Binding-site contacts:
Ligand atom O3 contacts residue ARG465 of chain 2.A at 4.0 Å.
Ligand atom N2 contacts residue ASN485 of chain 2.A at 3.0 Å (h-bond).
Ligand atom C2 contacts residue ASN485 of chain 2.A at 2.5 Å.
Ligand atom N2 contacts residue GLU482 of chain 2.A at 4.1 Å.
Ligand atom C5 contacts residue ASN485 of chain 2.A at 3.6 Å.
Ligand atom C1 contacts residue ASN485 of chain 2.A at 1.4 Å.
Ligand atom C7 contacts residue GLU482 of chain 2.A at 3.8 Å.
Ligand atom N2 contacts residue ARG465 of chain 2.A at 4.5 Å.
Ligand atom O7 contacts residue SER466 of chain 2.A at 4.2 Å.
Ligand atom O7 contacts residue ASN485 of chain 2.A at 3.6 Å (h-bond).
Ligand atom C8 contacts residue GLU482 of chain 2.A at 3.7 Å.
Ligand atom C7 contacts residue ASN485 of chain 2.A at 3.6 Å.
Ligand atom C8 contacts residue ARG465 of chain 2.A at 3.6 Å.
Ligand atom C8 contacts residue LYS469 of chain 2.A at 3.6 Å.
Ligand atom C7 contacts residue ARG465 of chain 2.A at 3.8 Å.
Ligand atom O7 contacts residue ARG465 of chain 2.A at 3.7 Å.
Ligand atom O7 contacts residue GLU482 of chain 2.A at 4.1 Å.
Ligand atom O5 contacts residue ASN485 of chain 2.A at 2.4 Å (h-bond).
Ligand atom C3 contacts residue ASN485 of chain 2.A at 3.9 Å.
Ligand atom C4 contacts residue ASN485 of chain 2.A at 4.3 Å.

A small-molecule ligand and the protein it binds are described below.
Small molecule (SMILES): CC(=O)N[C@@H]1[C@@H](O)[C@H](O)[C@@H](CO)O[C@H]1O

Sequence of chain 2.A:
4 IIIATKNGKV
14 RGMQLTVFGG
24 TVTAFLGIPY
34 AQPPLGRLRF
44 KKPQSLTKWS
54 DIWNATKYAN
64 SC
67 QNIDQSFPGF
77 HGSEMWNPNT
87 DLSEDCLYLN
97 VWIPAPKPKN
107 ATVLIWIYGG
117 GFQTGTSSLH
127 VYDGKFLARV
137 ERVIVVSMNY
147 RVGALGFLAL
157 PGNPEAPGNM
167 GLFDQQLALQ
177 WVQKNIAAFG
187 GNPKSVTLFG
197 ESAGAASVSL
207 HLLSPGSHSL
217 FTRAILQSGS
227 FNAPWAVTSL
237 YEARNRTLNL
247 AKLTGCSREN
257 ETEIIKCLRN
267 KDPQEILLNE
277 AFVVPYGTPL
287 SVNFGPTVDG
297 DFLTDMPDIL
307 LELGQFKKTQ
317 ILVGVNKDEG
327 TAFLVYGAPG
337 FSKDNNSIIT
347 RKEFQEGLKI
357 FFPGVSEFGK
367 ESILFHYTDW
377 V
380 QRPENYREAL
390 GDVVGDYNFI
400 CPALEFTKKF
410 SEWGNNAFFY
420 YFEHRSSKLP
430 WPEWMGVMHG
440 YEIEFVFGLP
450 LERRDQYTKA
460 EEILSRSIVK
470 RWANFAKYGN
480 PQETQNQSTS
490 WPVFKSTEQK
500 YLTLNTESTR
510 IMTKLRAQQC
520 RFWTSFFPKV